Binding-site contacts:
Ligand atom O42 contacts residue HIS227 of chain 2.D at 2.6 Å (h-bond).
Ligand atom C24 contacts residue ILE101 of chain 2.D at 3.7 Å (hydrophobic).
Ligand atom C26 contacts residue HIS227 of chain 2.D at 3.6 Å.
Ligand atom C28 contacts residue BNS1 of chain 2.K at 4.0 Å.
Ligand atom F36 contacts residue LEU234 of chain 2.D at 3.5 Å.
Ligand atom C19 contacts residue LEU105 of chain 2.D at 3.7 Å (hydrophobic).
Ligand atom F40 contacts residue TRP249 of chain 2.D at 3.9 Å.
Ligand atom F39 contacts residue THR64 of chain 2.D at 3.9 Å.
Ligand atom O42 contacts residue TRP249 of chain 2.D at 3.2 Å.
Ligand atom F20 contacts residue LEU105 of chain 2.D at 3.4 Å.
Ligand atom C16 contacts residue BNS1 of chain 2.K at 3.2 Å.
Ligand atom C25 contacts residue HIS227 of chain 2.D at 3.3 Å.
Ligand atom F37 contacts residue HIS227 of chain 2.D at 3.2 Å.
Ligand atom F37 contacts residue PHE141 of chain 2.D at 3.8 Å.
Ligand atom F21 contacts residue ILE145 of chain 2.D at 3.2 Å.
Ligand atom F22 contacts residue LEU105 of chain 2.D at 3.5 Å.
Ligand atom C25 contacts residue TRP249 of chain 2.D at 3.8 Å (hydrophobic).
Ligand atom F40 contacts residue THR64 of chain 2.D at 4.0 Å.
Ligand atom F41 contacts residue THR64 of chain 2.D at 3.6 Å.
Ligand atom F20 contacts residue MET104 of chain 2.D at 3.4 Å.
Ligand atom C24 contacts residue MET104 of chain 2.D at 3.6 Å (hydrophobic).
Ligand atom N15 contacts residue BNS1 of chain 2.K at 2.5 Å (h-bond).
Ligand atom F21 contacts residue LEU105 of chain 2.D at 3.5 Å.
Ligand atom C34 contacts residue HIS227 of chain 2.D at 3.8 Å.
Ligand atom F20 contacts residue THR108 of chain 2.D at 3.1 Å.
Ligand atom F41 contacts residue PHE60 of chain 2.D at 3.9 Å.
Ligand atom F37 contacts residue GLN230 of chain 2.D at 3.2 Å.
Ligand atom F39 contacts residue PHE63 of chain 2.D at 4.0 Å.
Ligand atom C23 contacts residue BNS1 of chain 2.K at 3.6 Å.
Ligand atom F41 contacts residue LEU241 of chain 2.D at 2.9 Å.
Ligand atom F35 contacts residue LEU137 of chain 2.D at 3.2 Å.
Ligand atom C33 contacts residue HIS227 of chain 2.D at 3.4 Å.
Ligand atom F21 contacts residue THR108 of chain 2.D at 3.4 Å.
Ligand atom F40 contacts residue ALA67 of chain 2.D at 3.6 Å.
Ligand atom C19 contacts residue THR108 of chain 2.D at 3.5 Å.
Ligand atom F40 contacts residue LEU245 of chain 2.D at 3.7 Å.
Ligand atom F20 contacts residue BNS1 of chain 2.K at 3.7 Å.
Ligand atom F39 contacts residue PHE60 of chain 2.D at 4.0 Å.
Ligand atom F22 contacts residue PHE141 of chain 2.D at 3.5 Å.
Ligand atom C16 contacts residue THR108 of chain 2.D at 3.5 Å.

Sequence of chain 2.D:
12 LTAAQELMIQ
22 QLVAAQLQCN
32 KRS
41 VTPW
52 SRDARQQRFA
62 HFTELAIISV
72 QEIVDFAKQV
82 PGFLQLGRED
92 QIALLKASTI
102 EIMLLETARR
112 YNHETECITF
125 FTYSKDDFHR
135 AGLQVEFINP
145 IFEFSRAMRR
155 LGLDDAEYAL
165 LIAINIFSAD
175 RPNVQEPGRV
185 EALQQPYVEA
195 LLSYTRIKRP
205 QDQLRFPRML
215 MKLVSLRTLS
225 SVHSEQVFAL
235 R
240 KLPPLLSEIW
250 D

This small molecule binds to this protein.
Small molecule (SMILES): OC(c1ccc(NCC(F)(F)F)cc1)(C(F)(F)F)C(F)(F)F